Binding-site contacts:
Ligand atom C02 contacts residue VAL122 of chain 1.A at 3.4 Å (hydrophobic).
Ligand atom C15 contacts residue ASP54 of chain 1.A at 3.6 Å.
Ligand atom O18 contacts residue LEU153 of chain 1.B at 3.3 Å (h-bond).
Ligand atom C11 contacts residue THR18 of chain 1.A at 3.6 Å.
Ligand atom C16 contacts residue SO41 of chain 1.E at 3.7 Å.
Ligand atom C08 contacts residue GLY151 of chain 1.B at 3.4 Å.
Ligand atom C02 contacts residue ALA80 of chain 1.A at 3.3 Å (hydrophobic).
Ligand atom C03 contacts residue ALA80 of chain 1.A at 3.7 Å (hydrophobic).
Ligand atom O21 contacts residue THR18 of chain 1.A at 2.7 Å (h-bond).
Ligand atom C17 contacts residue GLY118 of chain 1.A at 3.6 Å.
Ligand atom C08 contacts residue ASN154 of chain 1.B at 3.5 Å.
Ligand atom O21 contacts residue GLY118 of chain 1.A at 2.8 Å (h-bond).
Ligand atom C04 contacts residue GLY151 of chain 1.B at 3.6 Å.
Ligand atom C04 contacts residue LEU150 of chain 1.B at 3.7 Å (hydrophobic).
Ligand atom C07 contacts residue VAL122 of chain 1.A at 3.5 Å (hydrophobic).
Ligand atom C07 contacts residue ALA80 of chain 1.A at 3.6 Å (hydrophobic).
Ligand atom C16 contacts residue THR18 of chain 1.A at 3.3 Å.
Ligand atom O18 contacts residue ASN154 of chain 1.B at 2.5 Å (h-bond).
Ligand atom O20 contacts residue GLY118 of chain 1.A at 3.6 Å.
Ligand atom O19 contacts residue LEU153 of chain 1.B at 3.2 Å (h-bond).
Ligand atom C08 contacts residue LEU153 of chain 1.B at 3.4 Å (hydrophobic).
Ligand atom O19 contacts residue GLY151 of chain 1.B at 2.6 Å (h-bond).
Ligand atom O10 contacts residue THR48 of chain 1.A at 3.7 Å.
Ligand atom O19 contacts residue THR152 of chain 1.B at 3.2 Å (h-bond).
Ligand atom C13 contacts residue THR48 of chain 1.A at 3.4 Å.
Ligand atom O20 contacts residue LYS44 of chain 1.A at 3.4 Å (salt-bridge).
Ligand atom C01 contacts residue ALA80 of chain 1.A at 3.6 Å (hydrophobic).
Ligand atom O10 contacts residue GLY118 of chain 1.A at 3.6 Å.
Ligand atom O18 contacts residue GLY151 of chain 1.B at 3.4 Å.
Ligand atom C17 contacts residue THR18 of chain 1.A at 3.4 Å.
Ligand atom C13 contacts residue LEU150 of chain 1.B at 3.5 Å (hydrophobic).
Ligand atom O18 contacts residue VAL122 of chain 1.A at 3.7 Å.
Ligand atom C17 contacts residue SO41 of chain 1.E at 3.7 Å.
Ligand atom C01 contacts residue PRO81 of chain 1.A at 3.4 Å (hydrophobic).
Ligand atom C03 contacts residue VAL122 of chain 1.A at 3.7 Å (hydrophobic).
Ligand atom C05 contacts residue LEU150 of chain 1.B at 3.4 Å (hydrophobic).
Ligand atom C13 contacts residue MET79 of chain 1.A at 3.6 Å (hydrophobic).
Ligand atom C02 contacts residue PRO81 of chain 1.A at 3.4 Å (hydrophobic).
Ligand atom O21 contacts residue LYS22 of chain 1.A at 3.1 Å (salt-bridge).
Ligand atom C14 contacts residue PRO78 of chain 1.A at 3.7 Å (hydrophobic).

Sequence of chain 1.B:
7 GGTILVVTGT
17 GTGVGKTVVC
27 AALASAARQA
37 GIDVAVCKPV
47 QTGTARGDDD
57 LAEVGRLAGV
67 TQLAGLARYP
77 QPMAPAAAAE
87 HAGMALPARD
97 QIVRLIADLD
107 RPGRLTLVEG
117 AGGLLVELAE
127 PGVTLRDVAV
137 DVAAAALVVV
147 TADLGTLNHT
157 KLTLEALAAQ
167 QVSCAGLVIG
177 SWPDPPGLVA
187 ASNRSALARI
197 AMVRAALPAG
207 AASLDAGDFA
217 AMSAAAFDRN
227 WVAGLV

This protein binds this small molecule.
Small molecule (SMILES): O=C(O)Cc1ccc(C(=O)C2CCCC2CC(=O)O)cc1

Sequence of chain 1.A:
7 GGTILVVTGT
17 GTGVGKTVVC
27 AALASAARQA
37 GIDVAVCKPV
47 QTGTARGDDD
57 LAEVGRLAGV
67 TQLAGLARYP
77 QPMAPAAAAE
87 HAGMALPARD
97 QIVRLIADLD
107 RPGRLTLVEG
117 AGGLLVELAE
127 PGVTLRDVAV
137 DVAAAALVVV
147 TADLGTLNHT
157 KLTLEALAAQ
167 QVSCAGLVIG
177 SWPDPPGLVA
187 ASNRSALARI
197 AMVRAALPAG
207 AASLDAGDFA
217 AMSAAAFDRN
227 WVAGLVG